Binding-site contacts:
Ligand atom N6 contacts residue GLU102 of chain 1.A at 3.4 Å (salt-bridge).
Ligand atom O2G contacts residue SER151 of chain 1.A at 3.3 Å (h-bond).
Ligand atom O2A contacts residue LYS44 of chain 1.A at 3.1 Å (salt-bridge).
Ligand atom C6 contacts residue LEU154 of chain 1.A at 3.5 Å (hydrophobic).
Ligand atom O1B contacts residue THR25 of chain 1.A at 3.9 Å.
Ligand atom O2' contacts residue HIS328 of chain 1.A at 3.3 Å.
Ligand atom N6 contacts residue ALA42 of chain 1.A at 3.4 Å.
Ligand atom O3' contacts residue ASP107 of chain 1.A at 3.6 Å (salt-bridge).
Ligand atom O5' contacts residue VAL29 of chain 1.A at 3.9 Å.
Ligand atom PG contacts residue ASN152 of chain 1.A at 3.3 Å.
Ligand atom PG contacts residue ASP165 of chain 1.A at 3.5 Å.
Ligand atom N6 contacts residue PHE101 of chain 1.A at 3.6 Å.
Ligand atom C3' contacts residue SER151 of chain 1.A at 3.3 Å.
Ligand atom O2' contacts residue GLU329 of chain 1.A at 3.9 Å.
Ligand atom O1A contacts residue ASN152 of chain 1.A at 2.8 Å (h-bond).
Ligand atom PB contacts residue ASP165 of chain 1.A at 3.9 Å.
Ligand atom C2' contacts residue SER151 of chain 1.A at 3.9 Å.
Ligand atom C6 contacts residue ALA42 of chain 1.A at 3.4 Å (hydrophobic).
Ligand atom N3B contacts residue ASP165 of chain 1.A at 2.6 Å (salt-bridge).
Ligand atom O1G contacts residue ASN152 of chain 1.A at 2.9 Å (h-bond).
Ligand atom N3B contacts residue ASN152 of chain 1.A at 3.4 Å (h-bond).
Ligand atom O1A contacts residue ASP165 of chain 1.A at 3.6 Å.
Ligand atom O3' contacts residue SER151 of chain 1.A at 2.6 Å (h-bond).
Ligand atom N1 contacts residue ALA42 of chain 1.A at 3.3 Å.
Ligand atom O2G contacts residue ASN152 of chain 1.A at 3.2 Å (h-bond).
Ligand atom N7 contacts residue LEU154 of chain 1.A at 3.7 Å.
Ligand atom O2B contacts residue ASP165 of chain 1.A at 3.8 Å.
Ligand atom N6 contacts residue LEU154 of chain 1.A at 3.6 Å.
Ligand atom N1 contacts residue GLU102 of chain 1.A at 3.9 Å.
Ligand atom C2 contacts residue HIS328 of chain 1.A at 3.9 Å.
Ligand atom O2' contacts residue ASP107 of chain 1.A at 3.2 Å (salt-bridge).
Ligand atom N3 contacts residue HIS328 of chain 1.A at 3.5 Å (h-bond).
Ligand atom N1 contacts residue MET104 of chain 1.A at 3.6 Å.
Ligand atom O1B contacts residue GLY24 of chain 1.A at 3.3 Å.
Ligand atom O1G contacts residue ASP147 of chain 1.A at 3.5 Å (salt-bridge).
Ligand atom O2B contacts residue THR25 of chain 1.A at 3.1 Å (h-bond).
Ligand atom C5 contacts residue LEU154 of chain 1.A at 3.5 Å (hydrophobic).
Ligand atom C2 contacts residue MET104 of chain 1.A at 3.4 Å (hydrophobic).
Ligand atom O1G contacts residue LYS149 of chain 1.A at 3.5 Å.
Ligand atom O1G contacts residue ASP165 of chain 1.A at 3.1 Å (salt-bridge).

The protein below binds the small molecule below.
Small molecule (SMILES): Nc1ncnc2c1ncn2[C@@H]1O[C@H](CO[P](=O)(O)O[P](=O)(O)NP(=O)(O)O)[C@@H](O)[C@H]1O

Sequence of chain 1.A:
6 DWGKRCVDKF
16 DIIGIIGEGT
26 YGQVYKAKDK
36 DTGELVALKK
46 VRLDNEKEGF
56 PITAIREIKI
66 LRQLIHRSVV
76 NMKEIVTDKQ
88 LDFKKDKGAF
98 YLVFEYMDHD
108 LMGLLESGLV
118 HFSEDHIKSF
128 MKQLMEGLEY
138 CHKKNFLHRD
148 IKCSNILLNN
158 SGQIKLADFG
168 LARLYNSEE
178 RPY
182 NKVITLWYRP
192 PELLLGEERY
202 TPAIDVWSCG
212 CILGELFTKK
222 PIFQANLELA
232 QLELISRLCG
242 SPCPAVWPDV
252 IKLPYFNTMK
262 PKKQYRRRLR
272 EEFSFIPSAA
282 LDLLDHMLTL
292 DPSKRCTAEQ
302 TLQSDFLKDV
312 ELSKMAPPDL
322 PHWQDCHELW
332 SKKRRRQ